Binding-site contacts:
Ligand atom C5B contacts residue ILE220 of chain 35.A at 4.3 Å (hydrophobic).
Ligand atom C31 contacts residue LEU103 of chain 35.A at 4.1 Å (hydrophobic).
Ligand atom C6B contacts residue ILE125 of chain 35.A at 3.3 Å (hydrophobic).
Ligand atom C2B contacts residue TYR147 of chain 35.A at 3.4 Å (hydrophobic).
Ligand atom C2B contacts residue ILE125 of chain 35.A at 4.1 Å (hydrophobic).
Ligand atom C3B contacts residue ILE125 of chain 35.A at 4.3 Å (hydrophobic).
Ligand atom CL2 contacts residue TYR147 of chain 35.A at 2.4 Å.
Ligand atom N3A contacts residue PHE182 of chain 35.A at 4.1 Å.
Ligand atom C2A contacts residue ILE220 of chain 35.A at 4.1 Å (hydrophobic).
Ligand atom C4A contacts residue MET146 of chain 35.A at 4.0 Å (hydrophobic).
Ligand atom C31 contacts residue MET195 of chain 35.A at 3.9 Å (hydrophobic).
Ligand atom CL1 contacts residue ILE125 of chain 35.A at 3.7 Å.
Ligand atom O1A contacts residue LEU127 of chain 35.A at 4.1 Å.
Ligand atom N2 contacts residue MET217 of chain 35.A at 3.1 Å (h-bond).
Ligand atom CL1 contacts residue ILE239 of chain 35.A at 4.0 Å.
Ligand atom C2C contacts residue ILE101 of chain 35.A at 4.2 Å (hydrophobic).
Ligand atom CL2 contacts residue LEU187 of chain 35.A at 3.9 Å.
Ligand atom C3C contacts residue ILE101 of chain 35.A at 3.8 Å (hydrophobic).
Ligand atom O1B contacts residue ILE125 of chain 35.A at 4.1 Å.
Ligand atom C4B contacts residue ILE220 of chain 35.A at 4.2 Å (hydrophobic).
Ligand atom C5B contacts residue ILE125 of chain 35.A at 3.5 Å (hydrophobic).
Ligand atom C5 contacts residue MET217 of chain 35.A at 3.8 Å (hydrophobic).
Ligand atom C1B contacts residue ILE125 of chain 35.A at 3.6 Å (hydrophobic).
Ligand atom N3A contacts residue TYR147 of chain 35.A at 4.1 Å.
Ligand atom C3 contacts residue MET217 of chain 35.A at 4.2 Å (hydrophobic).
Ligand atom C4 contacts residue LEU103 of chain 35.A at 3.6 Å (hydrophobic).
Ligand atom C5A contacts residue LEU127 of chain 35.A at 3.8 Å (hydrophobic).
Ligand atom CL2 contacts residue ILE184 of chain 35.A at 4.2 Å.
Ligand atom C2B contacts residue ILE184 of chain 35.A at 4.1 Å (hydrophobic).
Ligand atom O1 contacts residue MET217 of chain 35.A at 2.7 Å (h-bond).
Ligand atom N3A contacts residue ILE220 of chain 35.A at 4.3 Å.
Ligand atom N2 contacts residue ASN215 of chain 35.A at 4.0 Å.
Ligand atom C2A contacts residue PHE182 of chain 35.A at 4.1 Å (hydrophobic).
Ligand atom C5A contacts residue TYR145 of chain 35.A at 3.7 Å (hydrophobic).
Ligand atom C3 contacts residue LEU103 of chain 35.A at 4.3 Å (hydrophobic).
Ligand atom C4B contacts residue ILE125 of chain 35.A at 4.0 Å (hydrophobic).
Ligand atom C4A contacts residue TYR145 of chain 35.A at 3.7 Å (hydrophobic).
Ligand atom C3B contacts residue TYR147 of chain 35.A at 3.3 Å (hydrophobic).
Ligand atom O1A contacts residue ILE239 of chain 35.A at 4.3 Å.
Ligand atom C2C contacts residue MET217 of chain 35.A at 3.9 Å (hydrophobic).

Sequence of chain 35.A:
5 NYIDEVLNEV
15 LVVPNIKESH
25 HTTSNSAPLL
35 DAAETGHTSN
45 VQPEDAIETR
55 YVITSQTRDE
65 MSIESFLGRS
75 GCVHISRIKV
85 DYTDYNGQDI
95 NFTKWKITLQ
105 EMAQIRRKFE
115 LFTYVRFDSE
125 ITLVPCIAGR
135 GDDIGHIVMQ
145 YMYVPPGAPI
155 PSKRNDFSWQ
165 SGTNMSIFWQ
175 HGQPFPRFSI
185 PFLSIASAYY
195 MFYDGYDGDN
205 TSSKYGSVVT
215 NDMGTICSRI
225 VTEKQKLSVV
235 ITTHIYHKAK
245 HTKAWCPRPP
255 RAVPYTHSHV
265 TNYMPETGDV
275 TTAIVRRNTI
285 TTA

A small-molecule ligand and the protein it binds are described below.
Small molecule (SMILES): Cc1cc(CCCOc2c(Cl)cc(C3=NCCO3)cc2Cl)on1